Binding-site contacts:
Ligand atom S1J contacts residue TYR152 of chain 1.A at 4.2 Å.
Ligand atom N1A contacts residue GLN153 of chain 1.A at 3.2 Å (h-bond).
Ligand atom O2' contacts residue TYR160 of chain 1.A at 4.0 Å.
Ligand atom C3' contacts residue ASP74 of chain 1.A at 3.4 Å.
Ligand atom N1H contacts residue PHE57 of chain 1.A at 3.8 Å.
Ligand atom O3' contacts residue THR30 of chain 1.A at 3.9 Å.
Ligand atom O5' contacts residue ASP54 of chain 1.A at 2.8 Å (salt-bridge).
Ligand atom C3' contacts residue PHE118 of chain 1.A at 4.2 Å (hydrophobic).
Ligand atom O3' contacts residue ARG147 of chain 1.A at 2.8 Å (salt-bridge).
Ligand atom N1A contacts residue TYR73 of chain 1.A at 3.4 Å.
Ligand atom O4' contacts residue TYR152 of chain 1.A at 4.0 Å.
Ligand atom S1J contacts residue TYR73 of chain 1.A at 4.1 Å.
Ligand atom C1F contacts residue GLN153 of chain 1.A at 4.0 Å.
Ligand atom C1L contacts residue GLN153 of chain 1.A at 4.3 Å.
Ligand atom C5' contacts residue PHE57 of chain 1.A at 4.3 Å (hydrophobic).
Ligand atom C4' contacts residue ARG147 of chain 1.A at 4.0 Å.
Ligand atom C1F contacts residue TYR73 of chain 1.A at 3.8 Å (hydrophobic).
Ligand atom C2' contacts residue ARG147 of chain 1.A at 3.9 Å.
Ligand atom C2' contacts residue TYR73 of chain 1.A at 4.2 Å (hydrophobic).
Ligand atom C1' contacts residue ARG147 of chain 1.A at 3.8 Å.
Ligand atom O2' contacts residue ARG147 of chain 1.A at 2.9 Å (salt-bridge).
Ligand atom O2' contacts residue ASP74 of chain 1.A at 2.6 Å (salt-bridge).
Ligand atom S1J contacts residue ARG147 of chain 1.A at 4.1 Å.
Ligand atom C1K contacts residue TYR73 of chain 1.A at 3.9 Å (hydrophobic).
Ligand atom C1' contacts residue TYR152 of chain 1.A at 3.7 Å (hydrophobic).
Ligand atom O2' contacts residue TYR73 of chain 1.A at 4.2 Å.
Ligand atom C1L contacts residue TYR73 of chain 1.A at 4.0 Å (hydrophobic).
Ligand atom O1B contacts residue PHE57 of chain 1.A at 3.3 Å.
Ligand atom O3' contacts residue ASP74 of chain 1.A at 2.7 Å (salt-bridge).
Ligand atom C3' contacts residue ARG147 of chain 1.A at 3.7 Å.
Ligand atom C4' contacts residue THR30 of chain 1.A at 4.3 Å.
Ligand atom C1M contacts residue TYR152 of chain 1.A at 3.9 Å (hydrophobic).
Ligand atom O4' contacts residue PHE57 of chain 1.A at 4.0 Å.
Ligand atom C5' contacts residue ASP54 of chain 1.A at 3.5 Å.
Ligand atom C2' contacts residue ASP74 of chain 1.A at 3.1 Å.
Ligand atom C5' contacts residue PHE118 of chain 1.A at 3.6 Å (hydrophobic).
Ligand atom C1F contacts residue PRO154 of chain 1.A at 4.3 Å (hydrophobic).
Ligand atom C1K contacts residue GLN153 of chain 1.A at 3.9 Å.
Ligand atom C1K contacts residue PHE57 of chain 1.A at 4.1 Å (hydrophobic).
Ligand atom O2' contacts residue VAL165 of chain 1.A at 4.2 Å.

Sequence of chain 1.A:
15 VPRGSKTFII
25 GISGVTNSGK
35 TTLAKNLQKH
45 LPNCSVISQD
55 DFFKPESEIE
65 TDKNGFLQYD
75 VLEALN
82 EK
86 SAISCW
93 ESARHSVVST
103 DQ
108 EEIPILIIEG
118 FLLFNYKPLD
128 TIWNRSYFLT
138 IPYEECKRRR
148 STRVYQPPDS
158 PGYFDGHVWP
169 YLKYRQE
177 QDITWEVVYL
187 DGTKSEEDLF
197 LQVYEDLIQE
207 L

A small-molecule ligand and the protein it binds are described below.
Small molecule (SMILES): NC(=O)c1csc([C@@H]2O[C@H](CO)[C@@H](O)[C@H]2O)n1